Sequence of chain 46.A:
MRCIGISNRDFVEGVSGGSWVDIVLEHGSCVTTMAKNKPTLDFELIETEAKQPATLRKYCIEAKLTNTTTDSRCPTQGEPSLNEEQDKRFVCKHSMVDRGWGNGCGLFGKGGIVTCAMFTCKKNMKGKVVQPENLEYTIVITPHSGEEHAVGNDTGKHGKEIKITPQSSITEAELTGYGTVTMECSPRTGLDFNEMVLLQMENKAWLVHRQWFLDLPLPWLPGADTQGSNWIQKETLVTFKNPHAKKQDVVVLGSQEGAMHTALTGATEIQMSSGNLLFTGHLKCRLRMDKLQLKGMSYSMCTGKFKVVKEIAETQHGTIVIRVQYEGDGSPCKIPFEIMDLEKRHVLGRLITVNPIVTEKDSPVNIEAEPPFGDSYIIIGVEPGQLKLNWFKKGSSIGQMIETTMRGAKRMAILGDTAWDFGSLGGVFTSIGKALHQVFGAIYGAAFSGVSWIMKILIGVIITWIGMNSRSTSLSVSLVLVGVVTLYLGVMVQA

Binding-site contacts:
Ligand atom C5 contacts residue GLY156 of chain 46.A at 4.3 Å.
Ligand atom C6 contacts residue HIS149 of chain 46.A at 4.3 Å.
Ligand atom C8 contacts residue GLY102 of chain 41.A at 3.6 Å.
Ligand atom C1 contacts residue ASN153 of chain 46.A at 1.4 Å.
Ligand atom O7 contacts residue HIS149 of chain 46.A at 3.3 Å.
Ligand atom C1 contacts residue HIS149 of chain 46.A at 3.5 Å.
Ligand atom O5 contacts residue HIS158 of chain 46.A at 3.4 Å.
Ligand atom C7 contacts residue ASN153 of chain 46.A at 4.1 Å.
Ligand atom C5 contacts residue HIS149 of chain 46.A at 3.6 Å.
Ligand atom C2 contacts residue ASN153 of chain 46.A at 2.6 Å.
Ligand atom C6 contacts residue HIS158 of chain 46.A at 4.2 Å.
Ligand atom C4 contacts residue HIS149 of chain 46.A at 3.4 Å.
Ligand atom O4 contacts residue HIS149 of chain 46.A at 4.3 Å.
Ligand atom O6 contacts residue HIS149 of chain 46.A at 3.2 Å.
Ligand atom O5 contacts residue THR155 of chain 46.A at 3.4 Å (h-bond).
Ligand atom C5 contacts residue THR155 of chain 46.A at 4.0 Å.
Ligand atom C5 contacts residue HIS158 of chain 46.A at 4.4 Å.
Ligand atom O3 contacts residue HIS149 of chain 46.A at 4.0 Å.
Ligand atom O6 contacts residue HIS158 of chain 46.A at 4.2 Å.
Ligand atom C1 contacts residue THR155 of chain 46.A at 3.3 Å.
Ligand atom C7 contacts residue HIS149 of chain 46.A at 4.3 Å.
Ligand atom O5 contacts residue HIS149 of chain 46.A at 3.6 Å.
Ligand atom N2 contacts residue HIS149 of chain 46.A at 4.3 Å.
Ligand atom C6 contacts residue GLY156 of chain 46.A at 4.0 Å.
Ligand atom C2 contacts residue HIS149 of chain 46.A at 3.5 Å.
Ligand atom C4 contacts residue ASN153 of chain 46.A at 4.2 Å.
Ligand atom C3 contacts residue ASN153 of chain 46.A at 3.9 Å.
Ligand atom C3 contacts residue HIS149 of chain 46.A at 4.0 Å.
Ligand atom O5 contacts residue GLY156 of chain 46.A at 4.2 Å.
Ligand atom C8 contacts residue ASN153 of chain 46.A at 4.4 Å.
Ligand atom O5 contacts residue ASN153 of chain 46.A at 2.2 Å (h-bond).
Ligand atom N2 contacts residue ASN153 of chain 46.A at 3.1 Å (h-bond).
Ligand atom C5 contacts residue ASN153 of chain 46.A at 3.6 Å.
Ligand atom C1 contacts residue HIS158 of chain 46.A at 4.1 Å.

A protein and the small-molecule ligand that binds it are described below.
Small molecule (SMILES): CC(=O)N[C@H]1[C@H](O[C@H]2[C@H](O)[C@@H](NC(C)=O)CO[C@@H]2CO)O[C@H](CO)[C@@H](O)[C@@H]1O

Sequence of chain 41.A:
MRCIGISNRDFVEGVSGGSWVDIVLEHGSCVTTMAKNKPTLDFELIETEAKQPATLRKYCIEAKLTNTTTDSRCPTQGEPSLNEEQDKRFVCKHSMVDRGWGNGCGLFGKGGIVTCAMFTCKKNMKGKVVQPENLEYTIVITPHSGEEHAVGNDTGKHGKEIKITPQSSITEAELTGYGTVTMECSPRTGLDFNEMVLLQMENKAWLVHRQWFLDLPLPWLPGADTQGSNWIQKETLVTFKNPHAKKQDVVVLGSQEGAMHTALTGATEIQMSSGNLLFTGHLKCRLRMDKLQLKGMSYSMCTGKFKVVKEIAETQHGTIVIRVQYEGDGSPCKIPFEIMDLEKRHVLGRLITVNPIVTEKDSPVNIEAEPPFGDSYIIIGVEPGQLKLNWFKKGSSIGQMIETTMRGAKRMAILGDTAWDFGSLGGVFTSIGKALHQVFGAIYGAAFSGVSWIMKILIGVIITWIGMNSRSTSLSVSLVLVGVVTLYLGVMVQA